Binding-site contacts:
Ligand atom OP2 contacts residue THR67 of chain 1.A at 3.7 Å.
Ligand atom C5' contacts residue GLY66 of chain 1.A at 3.4 Å.
Ligand atom C8 contacts residue LYS35 of chain 1.A at 3.7 Å.
Ligand atom OP1 contacts residue LYS68 of chain 1.A at 3.5 Å (salt-bridge).
Ligand atom C4' contacts residue GLY64 of chain 1.A at 3.3 Å.
Ligand atom P contacts residue LYS35 of chain 1.A at 4.0 Å.
Ligand atom OP2 contacts residue GLY66 of chain 1.A at 3.9 Å.
Ligand atom OP1 contacts residue LEU62 of chain 1.A at 3.9 Å.
Ligand atom O3' contacts residue VAL65 of chain 1.A at 3.9 Å.
Ligand atom O5' contacts residue GLY66 of chain 1.A at 3.4 Å (h-bond).
Ligand atom P contacts residue LYS68 of chain 1.A at 3.8 Å.
Ligand atom OP2 contacts residue LYS72 of chain 1.A at 3.6 Å (salt-bridge).
Ligand atom OP1 contacts residue PRO63 of chain 1.A at 3.9 Å.
Ligand atom OP1 contacts residue NA1 of chain 1.F at 2.5 Å (h-bond).
Ligand atom OP2 contacts residue LYS68 of chain 1.A at 3.0 Å (salt-bridge).
Ligand atom C3' contacts residue LYS68 of chain 1.A at 3.9 Å.
Ligand atom P contacts residue LYS68 of chain 1.A at 3.3 Å.
Ligand atom N3 contacts residue ALA38 of chain 1.A at 3.6 Å.
Ligand atom OP3 contacts residue LYS35 of chain 1.A at 3.1 Å (salt-bridge).
Ligand atom OP1 contacts residue THR67 of chain 1.A at 3.7 Å.
Ligand atom OP2 contacts residue LYS68 of chain 1.A at 3.2 Å (salt-bridge).
Ligand atom P contacts residue GLY66 of chain 1.A at 3.7 Å.
Ligand atom OP1 contacts residue VAL65 of chain 1.A at 3.5 Å (h-bond).
Ligand atom C5' contacts residue GLY64 of chain 1.A at 3.2 Å.
Ligand atom O4' contacts residue ALA38 of chain 1.A at 3.7 Å.
Ligand atom P contacts residue NA1 of chain 1.F at 3.7 Å.
Ligand atom P contacts residue ILE69 of chain 1.A at 3.9 Å.
Ligand atom C5' contacts residue TYR39 of chain 1.A at 3.4 Å (hydrophobic).
Ligand atom O3' contacts residue GLY64 of chain 1.A at 3.6 Å.
Ligand atom C2 contacts residue HIS34 of chain 1.A at 3.9 Å.
Ligand atom OP2 contacts residue TYR39 of chain 1.A at 4.0 Å.
Ligand atom OP1 contacts residue LYS35 of chain 1.A at 3.9 Å.
Ligand atom N7 contacts residue LYS35 of chain 1.A at 3.7 Å.
Ligand atom OP1 contacts residue LYS68 of chain 1.A at 2.7 Å (salt-bridge).
Ligand atom O5' contacts residue LYS35 of chain 1.A at 3.9 Å.
Ligand atom OP1 contacts residue GLY66 of chain 1.A at 2.9 Å (h-bond).
Ligand atom OP1 contacts residue ILE69 of chain 1.A at 2.9 Å (h-bond).
Ligand atom OP1 contacts residue GLY64 of chain 1.A at 3.1 Å (h-bond).
Ligand atom C3' contacts residue GLY66 of chain 1.A at 3.8 Å.
Ligand atom O3' contacts residue ILE69 of chain 1.A at 3.8 Å.

The protein below binds the small molecule below.
Small molecule (SMILES): Cc1cn([C@H]2C[C@H](O[P](=O)(O)OC[C@H]3O[C@@H](n4ccc(N)nc4=O)C[C@@H]3O[P](=O)(O)OC[C@H]3O[C@@H](n4cnc5c(=O)nc(N)[nH]c54)C[C@@H]3O[P](=O)(O)OC[C@H]3O[C@@H](n4cnc5c(=O)nc(N)[nH]c54)C[C@@H]3O)[C@@H](CO[P](=O)(O)O[C@H]3C[C@H](n4cnc5c(=O)nc(N)[nH]c54)O[C@@H]3COP(=O)(O)O)O2)c(=O)[nH]c1=O

Sequence of chain 1.A:
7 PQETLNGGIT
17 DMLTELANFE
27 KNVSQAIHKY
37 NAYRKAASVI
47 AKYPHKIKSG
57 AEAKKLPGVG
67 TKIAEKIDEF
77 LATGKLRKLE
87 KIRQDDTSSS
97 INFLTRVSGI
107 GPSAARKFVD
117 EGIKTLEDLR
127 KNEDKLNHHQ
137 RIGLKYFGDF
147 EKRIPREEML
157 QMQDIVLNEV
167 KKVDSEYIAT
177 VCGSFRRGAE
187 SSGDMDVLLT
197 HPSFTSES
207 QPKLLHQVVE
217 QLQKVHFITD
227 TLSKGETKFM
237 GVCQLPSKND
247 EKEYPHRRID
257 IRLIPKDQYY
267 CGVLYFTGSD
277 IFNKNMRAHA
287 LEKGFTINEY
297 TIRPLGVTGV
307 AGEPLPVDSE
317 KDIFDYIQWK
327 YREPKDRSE